Binding-site contacts:
Ligand atom O2D contacts residue TRP160 of chain 1.A at 3.4 Å (h-bond).
Ligand atom O3D contacts residue TRP160 of chain 1.A at 3.0 Å (h-bond).
Ligand atom N3 contacts residue TYR155 of chain 1.A at 3.2 Å.
Ligand atom C2 contacts residue TYR155 of chain 1.A at 3.2 Å (hydrophobic).
Ligand atom C2D contacts residue THR156 of chain 1.A at 3.5 Å.
Ligand atom N1 contacts residue TYR155 of chain 1.A at 3.6 Å.
Ligand atom C6 contacts residue TYR155 of chain 1.A at 3.8 Å (hydrophobic).
Ligand atom O6' contacts residue TYR349 of chain 1.A at 3.6 Å.
Ligand atom O2 contacts residue TYR155 of chain 1.A at 3.6 Å.
Ligand atom PA contacts residue TYR185 of chain 1.A at 3.6 Å.
Ligand atom O4D contacts residue LEU175 of chain 1.A at 3.2 Å.
Ligand atom O2 contacts residue THR156 of chain 1.A at 2.9 Å (h-bond).
Ligand atom O4 contacts residue LEU97 of chain 1.A at 3.3 Å.
Ligand atom O2 contacts residue PHE151 of chain 1.A at 3.7 Å.
Ligand atom O2A contacts residue LEU175 of chain 1.A at 3.6 Å.
Ligand atom C6' contacts residue TYR349 of chain 1.A at 3.8 Å (hydrophobic).
Ligand atom O2A contacts residue TYR185 of chain 1.A at 2.5 Å (h-bond).
Ligand atom O2D contacts residue PHE135 of chain 1.A at 3.6 Å.
Ligand atom N3 contacts residue PHE151 of chain 1.A at 2.9 Å (h-bond).
Ligand atom C3' contacts residue ASP351 of chain 1.A at 3.4 Å.
Ligand atom O3' contacts residue ASP351 of chain 1.A at 2.8 Å (salt-bridge).
Ligand atom C2 contacts residue PHE152 of chain 1.A at 3.6 Å (hydrophobic).
Ligand atom O5' contacts residue ARG174 of chain 1.A at 3.3 Å (salt-bridge).
Ligand atom O4 contacts residue ASN270 of chain 1.A at 3.0 Å (h-bond).
Ligand atom O2D contacts residue THR156 of chain 1.A at 2.9 Å (h-bond).
Ligand atom O2 contacts residue PHE152 of chain 1.A at 3.1 Å (h-bond).
Ligand atom O4 contacts residue CYS272 of chain 1.A at 3.6 Å.
Ligand atom C4 contacts residue PHE151 of chain 1.A at 3.8 Å (hydrophobic).
Ligand atom C4 contacts residue TYR155 of chain 1.A at 3.6 Å (hydrophobic).
Ligand atom C4 contacts residue ASN270 of chain 1.A at 3.7 Å.
Ligand atom O2D contacts residue ILE171 of chain 1.A at 3.8 Å.
Ligand atom C5D contacts residue LEU175 of chain 1.A at 3.6 Å (hydrophobic).
Ligand atom C5 contacts residue ASN270 of chain 1.A at 3.6 Å.
Ligand atom C4' contacts residue TYR349 of chain 1.A at 3.6 Å (hydrophobic).
Ligand atom C5' contacts residue TYR349 of chain 1.A at 3.6 Å (hydrophobic).
Ligand atom C4D contacts residue ILE171 of chain 1.A at 3.8 Å (hydrophobic).
Ligand atom O1A contacts residue TYR185 of chain 1.A at 3.7 Å.
Ligand atom C2 contacts residue PHE151 of chain 1.A at 3.8 Å (hydrophobic).
Ligand atom O4 contacts residue PHE151 of chain 1.A at 3.7 Å.
Ligand atom C5 contacts residue TYR155 of chain 1.A at 3.8 Å (hydrophobic).

Sequence of chain 1.A:
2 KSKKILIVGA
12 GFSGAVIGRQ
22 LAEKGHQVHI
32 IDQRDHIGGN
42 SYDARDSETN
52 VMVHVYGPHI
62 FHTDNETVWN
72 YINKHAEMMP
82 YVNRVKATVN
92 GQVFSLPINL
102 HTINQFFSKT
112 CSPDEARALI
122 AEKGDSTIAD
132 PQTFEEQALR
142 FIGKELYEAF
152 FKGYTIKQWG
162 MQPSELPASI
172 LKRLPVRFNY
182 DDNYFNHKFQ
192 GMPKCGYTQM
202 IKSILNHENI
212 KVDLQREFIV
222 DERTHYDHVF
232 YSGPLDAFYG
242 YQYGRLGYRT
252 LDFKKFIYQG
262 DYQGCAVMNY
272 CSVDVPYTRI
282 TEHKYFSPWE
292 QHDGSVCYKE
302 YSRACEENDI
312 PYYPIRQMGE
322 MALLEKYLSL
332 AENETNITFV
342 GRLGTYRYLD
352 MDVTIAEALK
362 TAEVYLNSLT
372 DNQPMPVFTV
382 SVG

This protein binds this small molecule.
Small molecule (SMILES): O=c1ccn([C@@H]2O[C@H](CO[P](=O)(O)O[P](=O)(O)O[C@H]3O[C@H](CO)[C@H](O)[C@H](O)[C@H]3O)[C@@H](O)[C@H]2O)c(=O)[nH]1